Sequence of chain 1.C:
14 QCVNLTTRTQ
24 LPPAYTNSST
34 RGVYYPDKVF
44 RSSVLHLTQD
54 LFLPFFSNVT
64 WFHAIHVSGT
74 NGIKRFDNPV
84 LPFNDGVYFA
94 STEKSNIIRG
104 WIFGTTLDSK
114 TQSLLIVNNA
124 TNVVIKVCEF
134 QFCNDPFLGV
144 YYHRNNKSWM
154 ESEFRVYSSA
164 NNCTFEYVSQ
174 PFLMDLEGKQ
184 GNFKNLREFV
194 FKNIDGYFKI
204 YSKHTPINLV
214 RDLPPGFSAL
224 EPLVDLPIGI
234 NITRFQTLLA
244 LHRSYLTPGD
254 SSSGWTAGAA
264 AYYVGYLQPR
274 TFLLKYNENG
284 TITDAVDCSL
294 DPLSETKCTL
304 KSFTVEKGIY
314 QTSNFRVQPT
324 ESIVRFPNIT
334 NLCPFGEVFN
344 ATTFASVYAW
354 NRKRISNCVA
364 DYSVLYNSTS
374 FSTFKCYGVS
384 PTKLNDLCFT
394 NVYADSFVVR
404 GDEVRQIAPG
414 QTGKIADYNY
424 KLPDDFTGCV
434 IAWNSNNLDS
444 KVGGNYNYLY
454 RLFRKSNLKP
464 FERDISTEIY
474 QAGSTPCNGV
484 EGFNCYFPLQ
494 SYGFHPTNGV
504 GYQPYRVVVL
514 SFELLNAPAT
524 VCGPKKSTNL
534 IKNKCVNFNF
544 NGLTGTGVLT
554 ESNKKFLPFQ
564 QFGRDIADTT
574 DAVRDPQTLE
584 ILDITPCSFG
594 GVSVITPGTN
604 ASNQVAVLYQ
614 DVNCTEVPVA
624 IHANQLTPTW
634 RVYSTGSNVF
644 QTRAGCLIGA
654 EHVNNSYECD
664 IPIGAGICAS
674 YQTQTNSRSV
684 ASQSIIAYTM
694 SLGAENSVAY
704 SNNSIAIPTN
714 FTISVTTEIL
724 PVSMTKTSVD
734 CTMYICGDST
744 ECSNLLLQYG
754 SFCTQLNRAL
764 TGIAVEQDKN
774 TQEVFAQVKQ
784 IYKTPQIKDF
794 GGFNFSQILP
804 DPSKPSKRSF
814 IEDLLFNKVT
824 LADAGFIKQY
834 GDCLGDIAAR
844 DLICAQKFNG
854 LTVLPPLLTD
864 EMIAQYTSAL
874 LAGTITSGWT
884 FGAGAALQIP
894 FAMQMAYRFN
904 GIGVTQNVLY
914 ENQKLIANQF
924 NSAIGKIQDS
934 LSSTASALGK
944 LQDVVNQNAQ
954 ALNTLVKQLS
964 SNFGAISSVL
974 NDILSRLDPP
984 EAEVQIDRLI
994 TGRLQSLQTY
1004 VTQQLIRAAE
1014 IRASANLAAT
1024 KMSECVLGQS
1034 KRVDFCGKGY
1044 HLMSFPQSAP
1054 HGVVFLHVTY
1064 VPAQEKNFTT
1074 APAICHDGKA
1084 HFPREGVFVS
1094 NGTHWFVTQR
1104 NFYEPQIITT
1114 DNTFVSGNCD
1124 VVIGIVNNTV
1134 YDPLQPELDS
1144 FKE

Binding-site contacts:
Ligand atom C7 contacts residue ALA702 of chain 1.C at 4.2 Å (hydrophobic).
Ligand atom C2 contacts residue ASN1070 of chain 1.C at 2.4 Å.
Ligand atom O5 contacts residue ASN1070 of chain 1.C at 2.4 Å (h-bond).
Ligand atom N2 contacts residue GLN891 of chain 1.A at 4.5 Å.
Ligand atom N2 contacts residue ASN1070 of chain 1.C at 2.8 Å (h-bond).
Ligand atom C5 contacts residue ASN1070 of chain 1.C at 3.6 Å.
Ligand atom C1 contacts residue ASN1070 of chain 1.C at 1.4 Å.
Ligand atom C7 contacts residue ASN1070 of chain 1.C at 4.1 Å.
Ligand atom C4 contacts residue ASN1070 of chain 1.C at 4.2 Å.
Ligand atom O7 contacts residue ALA702 of chain 1.C at 3.2 Å.
Ligand atom C3 contacts residue ASN1070 of chain 1.C at 3.8 Å.

Sequence of chain 1.A:
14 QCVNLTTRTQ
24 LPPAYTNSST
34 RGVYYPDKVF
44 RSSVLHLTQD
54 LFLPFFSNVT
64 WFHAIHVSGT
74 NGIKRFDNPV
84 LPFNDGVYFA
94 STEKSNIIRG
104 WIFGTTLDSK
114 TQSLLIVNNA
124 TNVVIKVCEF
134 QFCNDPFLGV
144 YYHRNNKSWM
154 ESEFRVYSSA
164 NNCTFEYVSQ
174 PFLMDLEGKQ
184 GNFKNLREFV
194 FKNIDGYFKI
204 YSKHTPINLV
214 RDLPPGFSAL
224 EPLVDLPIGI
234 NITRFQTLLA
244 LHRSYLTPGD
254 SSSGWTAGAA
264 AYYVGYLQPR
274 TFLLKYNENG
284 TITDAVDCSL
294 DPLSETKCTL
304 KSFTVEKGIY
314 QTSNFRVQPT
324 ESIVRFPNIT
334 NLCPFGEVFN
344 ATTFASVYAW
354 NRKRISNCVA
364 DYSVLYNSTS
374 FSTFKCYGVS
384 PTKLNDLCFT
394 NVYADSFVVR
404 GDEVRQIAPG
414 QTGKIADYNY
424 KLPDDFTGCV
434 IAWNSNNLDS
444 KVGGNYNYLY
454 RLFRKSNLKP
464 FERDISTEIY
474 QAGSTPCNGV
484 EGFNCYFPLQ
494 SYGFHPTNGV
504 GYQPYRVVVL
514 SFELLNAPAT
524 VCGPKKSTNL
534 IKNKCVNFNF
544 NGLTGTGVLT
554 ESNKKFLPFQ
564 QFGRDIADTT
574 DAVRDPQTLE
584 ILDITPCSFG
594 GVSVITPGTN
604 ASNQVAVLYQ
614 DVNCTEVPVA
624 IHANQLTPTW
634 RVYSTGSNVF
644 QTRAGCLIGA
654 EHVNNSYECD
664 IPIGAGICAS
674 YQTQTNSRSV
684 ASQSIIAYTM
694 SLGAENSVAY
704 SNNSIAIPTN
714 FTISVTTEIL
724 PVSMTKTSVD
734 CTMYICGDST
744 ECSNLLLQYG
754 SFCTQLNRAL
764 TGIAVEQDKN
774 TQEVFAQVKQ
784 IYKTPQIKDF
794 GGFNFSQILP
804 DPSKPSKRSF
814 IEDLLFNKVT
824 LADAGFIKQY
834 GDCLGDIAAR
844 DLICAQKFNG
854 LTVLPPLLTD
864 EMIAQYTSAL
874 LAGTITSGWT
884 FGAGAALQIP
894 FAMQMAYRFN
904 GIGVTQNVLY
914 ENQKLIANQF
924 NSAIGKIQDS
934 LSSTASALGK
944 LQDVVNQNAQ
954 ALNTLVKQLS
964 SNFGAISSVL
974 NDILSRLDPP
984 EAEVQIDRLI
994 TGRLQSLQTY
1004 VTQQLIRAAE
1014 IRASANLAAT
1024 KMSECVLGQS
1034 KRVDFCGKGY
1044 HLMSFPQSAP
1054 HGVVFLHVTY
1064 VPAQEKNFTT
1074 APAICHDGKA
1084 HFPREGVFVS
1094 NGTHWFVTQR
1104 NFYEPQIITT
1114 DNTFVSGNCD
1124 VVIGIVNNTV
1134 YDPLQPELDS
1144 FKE

This protein binds this small molecule.
Small molecule (SMILES): CC(=O)N[C@H]1[C@H](O[C@H]2[C@H](O)[C@@H](NC(C)=O)CO[C@@H]2CO)O[C@H](CO)[C@@H](O)[C@@H]1O